Sequence of chain 5.A:
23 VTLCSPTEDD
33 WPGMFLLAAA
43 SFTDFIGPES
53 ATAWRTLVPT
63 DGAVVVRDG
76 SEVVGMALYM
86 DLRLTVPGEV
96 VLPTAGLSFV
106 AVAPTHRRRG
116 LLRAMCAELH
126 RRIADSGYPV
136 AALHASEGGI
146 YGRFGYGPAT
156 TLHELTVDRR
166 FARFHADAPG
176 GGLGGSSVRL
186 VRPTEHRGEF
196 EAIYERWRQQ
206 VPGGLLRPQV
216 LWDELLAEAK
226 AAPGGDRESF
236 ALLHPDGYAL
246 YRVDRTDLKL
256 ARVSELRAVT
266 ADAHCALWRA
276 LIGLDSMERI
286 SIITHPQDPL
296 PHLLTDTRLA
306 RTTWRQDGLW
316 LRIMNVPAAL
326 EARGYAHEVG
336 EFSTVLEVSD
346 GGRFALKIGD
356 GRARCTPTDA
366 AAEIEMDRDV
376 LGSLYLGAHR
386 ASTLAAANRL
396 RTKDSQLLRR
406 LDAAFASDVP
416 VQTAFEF

Binding-site contacts:
Ligand atom C4 contacts residue SER103 of chain 5.A at 3.9 Å.
Ligand atom C10 contacts residue GLU421 of chain 5.A at 3.1 Å.
Ligand atom C11 contacts residue HIS139 of chain 5.A at 3.8 Å.
Ligand atom C11 contacts residue PHE422 of chain 5.A at 3.3 Å (hydrophobic).
Ligand atom O contacts residue ILE48 of chain 5.A at 3.9 Å.
Ligand atom O contacts residue PHE47 of chain 5.A at 3.5 Å.
Ligand atom CL contacts residue ARG57 of chain 5.A at 3.6 Å.
Ligand atom C1 contacts residue PHE104 of chain 5.A at 3.6 Å (hydrophobic).
Ligand atom C21 contacts residue TRP56 of chain 5.A at 3.9 Å (hydrophobic).
Ligand atom C3 contacts residue SER103 of chain 5.A at 3.9 Å.
Ligand atom CL contacts residue VAL60 of chain 5.A at 3.9 Å.
Ligand atom C6 contacts residue PHE422 of chain 5.A at 3.5 Å (hydrophobic).
Ligand atom O contacts residue PHE104 of chain 5.A at 3.9 Å.
Ligand atom C17 contacts residue HIS139 of chain 5.A at 2.9 Å.
Ligand atom C11 contacts residue GLU421 of chain 5.A at 3.9 Å.
Ligand atom C9 contacts residue ASP46 of chain 5.A at 3.5 Å.
Ligand atom C14 contacts residue PHE44 of chain 5.A at 3.4 Å (hydrophobic).
Ligand atom C contacts residue TRP56 of chain 5.A at 3.9 Å (hydrophobic).
Ligand atom C18 contacts residue PHE44 of chain 5.A at 3.8 Å (hydrophobic).
Ligand atom O1 contacts residue SER103 of chain 5.A at 3.9 Å.
Ligand atom CL contacts residue ALA53 of chain 5.A at 3.7 Å.
Ligand atom C3 contacts residue PHE104 of chain 5.A at 3.9 Å (hydrophobic).
Ligand atom C1 contacts residue ALA53 of chain 5.A at 3.8 Å (hydrophobic).
Ligand atom C21 contacts residue MET85 of chain 5.A at 4.0 Å (hydrophobic).
Ligand atom C20 contacts residue SER103 of chain 5.A at 3.3 Å.
Ligand atom N1 contacts residue GLU421 of chain 5.A at 3.5 Å (salt-bridge).
Ligand atom C16 contacts residue HIS139 of chain 5.A at 3.7 Å.
Ligand atom C5 contacts residue PHE422 of chain 5.A at 3.7 Å (hydrophobic).
Ligand atom C8 contacts residue ASP46 of chain 5.A at 3.5 Å.
Ligand atom N1 contacts residue PHE422 of chain 5.A at 4.0 Å.
Ligand atom C10 contacts residue PHE422 of chain 5.A at 3.4 Å (hydrophobic).
Ligand atom C2 contacts residue PHE104 of chain 5.A at 3.4 Å (hydrophobic).
Ligand atom O1 contacts residue PHE104 of chain 5.A at 3.5 Å.
Ligand atom C6 contacts residue TRP56 of chain 5.A at 3.4 Å (hydrophobic).
Ligand atom C9 contacts residue GLU421 of chain 5.A at 3.0 Å.
Ligand atom CL contacts residue LEU83 of chain 5.A at 3.7 Å.
Ligand atom C14 contacts residue VAL105 of chain 5.A at 3.9 Å (hydrophobic).
Ligand atom O1 contacts residue PHE44 of chain 5.A at 3.8 Å.
Ligand atom C15 contacts residue VAL105 of chain 5.A at 3.6 Å (hydrophobic).
Ligand atom C12 contacts residue HIS139 of chain 5.A at 3.6 Å.

A protein and the small-molecule ligand that binds it are described below.
Small molecule (SMILES): CC1=C(c2ccc(Cl)cc2)S(=O)(=O)N=C1NCCCN1CCc2ccccc2C1